Sequence of chain 2.A:
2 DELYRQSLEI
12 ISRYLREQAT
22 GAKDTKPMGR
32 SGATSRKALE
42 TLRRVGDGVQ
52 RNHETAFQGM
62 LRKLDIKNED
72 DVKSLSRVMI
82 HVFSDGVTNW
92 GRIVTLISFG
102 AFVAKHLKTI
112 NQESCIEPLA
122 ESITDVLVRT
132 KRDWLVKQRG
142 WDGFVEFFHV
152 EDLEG

The small molecule below binds the protein below.
Small molecule (SMILES): CC[C@@H]1CC/C=C/[C@H](O)[C@@H]2CC[C@H]2CN2C[C@@]3(CCCc4cc(Cl)ccc43)COc3ccc(cc32)C(=O)NS1(=O)=O

Binding-site contacts:
Ligand atom N15 contacts residue VAL83 of chain 1.A at 3.6 Å.
Ligand atom C21 contacts residue MET80 of chain 1.A at 3.7 Å (hydrophobic).
Ligand atom C25 contacts residue LEU97 of chain 1.A at 3.3 Å (hydrophobic).
Ligand atom CL24 contacts residue ILE124 of chain 1.A at 3.8 Å.
Ligand atom C25 contacts residue PHE100 of chain 1.A at 3.8 Å (hydrophobic).
Ligand atom C22 contacts residue PHE100 of chain 1.A at 3.6 Å (hydrophobic).
Ligand atom O40 contacts residue ARG93 of chain 1.A at 3.5 Å (salt-bridge).
Ligand atom C04 contacts residue HIS54 of chain 1.A at 3.7 Å.
Ligand atom C26 contacts residue PHE100 of chain 1.A at 3.7 Å (hydrophobic).
Ligand atom C20 contacts residue VAL79 of chain 1.A at 3.8 Å (hydrophobic).
Ligand atom C25 contacts residue MET80 of chain 1.A at 3.8 Å (hydrophobic).
Ligand atom C31 contacts residue LEU97 of chain 1.A at 3.6 Å (hydrophobic).
Ligand atom C05 contacts residue HIS54 of chain 1.A at 3.6 Å.
Ligand atom C21 contacts residue PHE100 of chain 1.A at 3.6 Å (hydrophobic).
Ligand atom C35 contacts residue VAL83 of chain 1.A at 3.6 Å (hydrophobic).
Ligand atom O29 contacts residue LEU97 of chain 1.A at 3.7 Å.
Ligand atom C18 contacts residue VAL83 of chain 1.A at 3.8 Å (hydrophobic).
Ligand atom C31 contacts residue ARG93 of chain 1.A at 3.6 Å.
Ligand atom C26 contacts residue LEU97 of chain 1.A at 3.6 Å (hydrophobic).
Ligand atom C22 contacts residue MET80 of chain 1.A at 3.7 Å (hydrophobic).
Ligand atom O41 contacts residue THR96 of chain 1.A at 3.1 Å (h-bond).
Ligand atom O37 contacts residue ARG93 of chain 1.A at 3.6 Å.
Ligand atom CL24 contacts residue GLY101 of chain 1.A at 3.8 Å.
Ligand atom C32 contacts residue ARG93 of chain 1.A at 3.5 Å.
Ligand atom C27 contacts residue PHE100 of chain 1.A at 3.6 Å (hydrophobic).
Ligand atom C32 contacts residue THR96 of chain 1.A at 3.6 Å.
Ligand atom C33 contacts residue ARG93 of chain 1.A at 3.8 Å.
Ligand atom C36 contacts residue ARG93 of chain 1.A at 3.8 Å.
Ligand atom C23 contacts residue MET80 of chain 1.A at 3.7 Å (hydrophobic).
Ligand atom C23 contacts residue PHE100 of chain 1.A at 3.7 Å (hydrophobic).
Ligand atom O09 contacts residue ALA57 of chain 1.A at 3.7 Å.
Ligand atom N38 contacts residue THR96 of chain 1.A at 3.4 Å (h-bond).
Ligand atom C04 contacts residue THR96 of chain 1.A at 3.8 Å.
Ligand atom C12 contacts residue PHE100 of chain 1.A at 3.7 Å (hydrophobic).
Ligand atom C34 contacts residue THR96 of chain 1.A at 3.6 Å.
Ligand atom C33 contacts residue THR96 of chain 1.A at 3.4 Å.
Ligand atom CL24 contacts residue LEU120 of chain 1.A at 3.4 Å.
Ligand atom C11 contacts residue ALA57 of chain 1.A at 3.6 Å (hydrophobic).
Ligand atom C19 contacts residue VAL79 of chain 1.A at 3.7 Å (hydrophobic).
Ligand atom C11 contacts residue PHE58 of chain 1.A at 3.6 Å (hydrophobic).

Sequence of chain 1.A:
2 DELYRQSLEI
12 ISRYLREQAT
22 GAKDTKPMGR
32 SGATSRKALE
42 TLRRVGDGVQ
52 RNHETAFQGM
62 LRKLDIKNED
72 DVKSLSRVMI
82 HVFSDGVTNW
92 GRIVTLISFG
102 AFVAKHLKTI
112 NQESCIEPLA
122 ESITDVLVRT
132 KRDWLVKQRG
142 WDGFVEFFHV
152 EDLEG